A protein and the small-molecule ligand that binds it are described below.
Small molecule (SMILES): CC(=O)N[C@H]1[C@H](O[C@H]2[C@H](O)[C@@H](NC(C)=O)CO[C@@H]2CO)O[C@H](CO)[C@@H](O[C@@H]2O[C@H](CO)[C@@H](O)[C@H](O)[C@@H]2O)[C@@H]1O

Binding-site contacts:
Ligand atom O7 contacts residue SER92 of chain 1.H at 4.1 Å.
Ligand atom O3 contacts residue TYR28 of chain 1.H at 3.7 Å.
Ligand atom C7 contacts residue GLY91 of chain 1.H at 3.9 Å.
Ligand atom O6 contacts residue SER92 of chain 1.H at 3.3 Å (h-bond).
Ligand atom C5 contacts residue ASN285 of chain 1.E at 3.6 Å.
Ligand atom O7 contacts residue GLY91 of chain 1.H at 2.9 Å (h-bond).
Ligand atom O6 contacts residue ILE306 of chain 1.E at 3.4 Å.
Ligand atom O7 contacts residue TYR89 of chain 1.H at 2.5 Å (h-bond).
Ligand atom N2 contacts residue TYR28 of chain 1.H at 4.3 Å.
Ligand atom C7 contacts residue ASN285 of chain 1.E at 3.5 Å.
Ligand atom C5 contacts residue SER92 of chain 1.H at 4.5 Å.
Ligand atom C6 contacts residue ILE306 of chain 1.E at 3.7 Å (hydrophobic).
Ligand atom O3 contacts residue SER92 of chain 1.H at 4.4 Å.
Ligand atom C4 contacts residue ASN285 of chain 1.E at 4.2 Å.
Ligand atom O5 contacts residue SER92 of chain 1.H at 4.4 Å.
Ligand atom C8 contacts residue TYR28 of chain 1.H at 3.9 Å (hydrophobic).
Ligand atom C8 contacts residue TYR89 of chain 1.H at 3.6 Å (hydrophobic).
Ligand atom N2 contacts residue ASN285 of chain 1.E at 2.9 Å (h-bond).
Ligand atom O3 contacts residue GLY91 of chain 1.H at 3.9 Å.
Ligand atom C2 contacts residue ASN285 of chain 1.E at 2.5 Å.
Ligand atom C7 contacts residue TYR89 of chain 1.H at 3.4 Å (hydrophobic).
Ligand atom C5 contacts residue GLY91 of chain 1.H at 4.3 Å.
Ligand atom O5 contacts residue ASN285 of chain 1.E at 2.3 Å (h-bond).
Ligand atom O6 contacts residue TYR28 of chain 1.H at 4.2 Å.
Ligand atom C1 contacts residue SER92 of chain 1.H at 4.0 Å.
Ligand atom C4 contacts residue SER92 of chain 1.H at 3.8 Å.
Ligand atom C6 contacts residue SER92 of chain 1.H at 4.5 Å.
Ligand atom O5 contacts residue ILE306 of chain 1.E at 4.0 Å.
Ligand atom O6 contacts residue SER23 of chain 1.H at 3.8 Å.
Ligand atom O7 contacts residue ASN285 of chain 1.E at 3.8 Å.
Ligand atom O6 contacts residue GLY91 of chain 1.H at 3.4 Å.
Ligand atom C6 contacts residue GLY91 of chain 1.H at 3.7 Å.
Ligand atom O7 contacts residue SER93 of chain 1.H at 4.0 Å.
Ligand atom C1 contacts residue ASN285 of chain 1.E at 1.4 Å.
Ligand atom C6 contacts residue SER23 of chain 1.H at 3.8 Å.
Ligand atom C7 contacts residue TYR28 of chain 1.H at 4.1 Å (hydrophobic).
Ligand atom C3 contacts residue ASN285 of chain 1.E at 3.8 Å.

Sequence of chain 1.E:
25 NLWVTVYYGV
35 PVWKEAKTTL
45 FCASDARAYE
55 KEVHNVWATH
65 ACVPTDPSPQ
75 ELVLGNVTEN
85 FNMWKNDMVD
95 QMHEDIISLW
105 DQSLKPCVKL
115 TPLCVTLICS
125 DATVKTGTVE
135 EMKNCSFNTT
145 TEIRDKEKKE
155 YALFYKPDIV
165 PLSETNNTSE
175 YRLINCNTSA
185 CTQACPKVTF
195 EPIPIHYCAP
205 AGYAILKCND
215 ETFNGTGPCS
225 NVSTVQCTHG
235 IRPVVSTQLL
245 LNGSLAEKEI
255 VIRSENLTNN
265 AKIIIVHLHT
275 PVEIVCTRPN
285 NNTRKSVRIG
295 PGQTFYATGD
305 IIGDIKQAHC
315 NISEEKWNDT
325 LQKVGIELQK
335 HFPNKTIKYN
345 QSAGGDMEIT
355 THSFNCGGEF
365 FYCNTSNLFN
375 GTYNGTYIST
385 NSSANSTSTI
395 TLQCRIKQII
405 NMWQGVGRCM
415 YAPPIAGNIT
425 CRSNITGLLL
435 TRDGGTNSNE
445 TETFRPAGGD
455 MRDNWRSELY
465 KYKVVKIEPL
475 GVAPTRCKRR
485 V

Sequence of chain 1.H:
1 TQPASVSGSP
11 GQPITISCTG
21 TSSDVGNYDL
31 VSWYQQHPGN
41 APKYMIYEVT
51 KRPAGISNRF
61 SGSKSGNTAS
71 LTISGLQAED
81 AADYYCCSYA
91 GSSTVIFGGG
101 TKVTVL